A small-molecule ligand and the protein it binds are described below.
Small molecule (SMILES): CC(C)C[C@H](NC(=O)OCc1ccccc1)C(=O)N[C@@H](Cc1ccc(O)cc1)[C@H](C)O

Binding-site contacts:
Ligand atom C19 contacts residue SER97 of chain 1.C at 3.7 Å.
Ligand atom C10 contacts residue GLY68 of chain 1.C at 3.7 Å.
Ligand atom O2 contacts residue VAL69 of chain 1.C at 3.5 Å.
Ligand atom O3 contacts residue LEU125 of chain 1.C at 2.9 Å (h-bond).
Ligand atom O4 contacts residue GLY67 of chain 1.C at 3.4 Å.
Ligand atom O1 contacts residue LEU125 of chain 1.C at 3.4 Å (h-bond).
Ligand atom O4 contacts residue MET98 of chain 1.C at 3.1 Å (h-bond).
Ligand atom O5 contacts residue MET149 of chain 1.C at 3.4 Å.
Ligand atom C5 contacts residue GOL1 of chain 1.Y at 2.9 Å.
Ligand atom C19 contacts residue MET98 of chain 1.C at 3.7 Å (hydrophobic).
Ligand atom N2 contacts residue SER97 of chain 1.C at 3.5 Å (h-bond).
Ligand atom C18 contacts residue SER97 of chain 1.C at 3.2 Å.
Ligand atom C9 contacts residue GLY68 of chain 1.C at 3.3 Å.
Ligand atom C16 contacts residue SER97 of chain 1.C at 1.4 Å.
Ligand atom C5 contacts residue ILE142 of chain 1.C at 3.5 Å (hydrophobic).
Ligand atom C23 contacts residue HIS122 of chain 1.C at 3.5 Å.
Ligand atom C17 contacts residue MET98 of chain 1.C at 3.5 Å (hydrophobic).
Ligand atom C15 contacts residue SER97 of chain 1.C at 2.3 Å.
Ligand atom C15 contacts residue HIS122 of chain 1.C at 3.6 Å.
Ligand atom C16 contacts residue MET98 of chain 1.C at 3.5 Å (hydrophobic).
Ligand atom C21 contacts residue MET149 of chain 1.C at 3.5 Å (hydrophobic).
Ligand atom C17 contacts residue SER97 of chain 1.C at 2.8 Å.
Ligand atom C2 contacts residue ILE70 of chain 1.C at 3.5 Å (hydrophobic).
Ligand atom N2 contacts residue GLY68 of chain 1.C at 3.0 Å (h-bond).
Ligand atom N1 contacts residue LEU125 of chain 1.C at 2.9 Å (h-bond).
Ligand atom C1 contacts residue LEU125 of chain 1.C at 3.6 Å (hydrophobic).
Ligand atom O4 contacts residue SER97 of chain 1.C at 2.3 Å (h-bond).
Ligand atom O2 contacts residue ILE70 of chain 1.C at 2.9 Å (h-bond).
Ligand atom O3 contacts residue PRO124 of chain 1.C at 3.2 Å.
Ligand atom C6 contacts residue GOL1 of chain 1.Y at 3.6 Å.
Ligand atom C16 contacts residue HIS122 of chain 1.C at 2.8 Å.
Ligand atom O4 contacts residue GLY68 of chain 1.C at 3.1 Å (h-bond).
Ligand atom C19 contacts residue MET149 of chain 1.C at 3.7 Å (hydrophobic).
Ligand atom C23 contacts residue MET149 of chain 1.C at 3.7 Å (hydrophobic).
Ligand atom C20 contacts residue HIS122 of chain 1.C at 3.6 Å.
Ligand atom C4 contacts residue GOL1 of chain 1.Y at 3.5 Å.
Ligand atom C24 contacts residue HIS122 of chain 1.C at 2.0 Å.
Ligand atom C22 contacts residue HIS122 of chain 1.C at 3.2 Å.
Ligand atom C24 contacts residue SER97 of chain 1.C at 2.5 Å.
Ligand atom C24 contacts residue LEU125 of chain 1.C at 3.7 Å (hydrophobic).

Sequence of chain 1.C:
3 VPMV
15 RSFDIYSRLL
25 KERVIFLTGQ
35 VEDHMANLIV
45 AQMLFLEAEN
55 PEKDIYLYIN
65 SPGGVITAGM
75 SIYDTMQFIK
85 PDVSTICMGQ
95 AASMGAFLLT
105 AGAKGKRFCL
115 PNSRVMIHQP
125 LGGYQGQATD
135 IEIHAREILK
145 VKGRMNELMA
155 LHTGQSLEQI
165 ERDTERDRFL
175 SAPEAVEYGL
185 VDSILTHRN